Sequence of chain 1.A:
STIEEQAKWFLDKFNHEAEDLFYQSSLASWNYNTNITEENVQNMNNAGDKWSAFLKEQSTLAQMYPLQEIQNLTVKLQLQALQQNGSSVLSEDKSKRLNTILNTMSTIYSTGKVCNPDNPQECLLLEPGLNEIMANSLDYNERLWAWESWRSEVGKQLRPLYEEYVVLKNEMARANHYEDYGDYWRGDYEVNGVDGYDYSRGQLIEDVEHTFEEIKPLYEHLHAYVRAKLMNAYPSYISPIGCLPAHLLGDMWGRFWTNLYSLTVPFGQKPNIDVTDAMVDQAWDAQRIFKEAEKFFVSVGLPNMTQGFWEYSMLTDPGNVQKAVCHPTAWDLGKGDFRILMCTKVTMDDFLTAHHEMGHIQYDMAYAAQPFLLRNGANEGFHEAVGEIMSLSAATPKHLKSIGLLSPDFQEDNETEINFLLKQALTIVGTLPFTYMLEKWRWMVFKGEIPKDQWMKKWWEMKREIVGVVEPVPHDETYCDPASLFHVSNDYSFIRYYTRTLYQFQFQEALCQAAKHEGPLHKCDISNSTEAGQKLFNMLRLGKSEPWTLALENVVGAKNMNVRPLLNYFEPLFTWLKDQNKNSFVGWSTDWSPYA

This small molecule binds to this protein.
Small molecule (SMILES): CC(=O)N[C@@H]1[C@@H](O)[C@H](O)[C@@H](CO)O[C@H]1O

Binding-site contacts:
Ligand atom C8 contacts residue THR62 of chain 1.A at 3.8 Å.
Ligand atom O4 contacts residue GLN65 of chain 1.A at 3.9 Å.
Ligand atom C4 contacts residue GLN65 of chain 1.A at 3.1 Å.
Ligand atom C2 contacts residue ASN87 of chain 1.A at 2.2 Å.
Ligand atom C5 contacts residue ASN87 of chain 1.A at 3.1 Å.
Ligand atom N2 contacts residue THR62 of chain 1.A at 3.9 Å.
Ligand atom O5 contacts residue ASN87 of chain 1.A at 2.5 Å (h-bond).
Ligand atom O6 contacts residue GLN65 of chain 1.A at 2.8 Å (h-bond).
Ligand atom O7 contacts residue ASN87 of chain 1.A at 4.5 Å.
Ligand atom C4 contacts residue ASN87 of chain 1.A at 4.1 Å.
Ligand atom C8 contacts residue ASN87 of chain 1.A at 4.1 Å.
Ligand atom N2 contacts residue ASN87 of chain 1.A at 2.2 Å (h-bond).
Ligand atom C1 contacts residue GLN65 of chain 1.A at 3.8 Å.
Ligand atom C2 contacts residue THR62 of chain 1.A at 3.4 Å.
Ligand atom C1 contacts residue THR62 of chain 1.A at 4.0 Å.
Ligand atom O3 contacts residue THR62 of chain 1.A at 4.4 Å.
Ligand atom C3 contacts residue THR62 of chain 1.A at 4.4 Å.
Ligand atom C6 contacts residue GLN85 of chain 1.A at 4.0 Å.
Ligand atom O5 contacts residue GLN65 of chain 1.A at 2.4 Å (h-bond).
Ligand atom C7 contacts residue THR62 of chain 1.A at 4.2 Å.
Ligand atom O5 contacts residue THR62 of chain 1.A at 4.3 Å.
Ligand atom N2 contacts residue LYS58 of chain 1.A at 4.2 Å.
Ligand atom O6 contacts residue GLN86 of chain 1.A at 4.4 Å.
Ligand atom C1 contacts residue ASN87 of chain 1.A at 1.5 Å.
Ligand atom O6 contacts residue GLN85 of chain 1.A at 3.1 Å (h-bond).
Ligand atom C6 contacts residue GLN65 of chain 1.A at 1.7 Å.
Ligand atom C3 contacts residue GLN65 of chain 1.A at 4.3 Å.
Ligand atom C6 contacts residue ASN87 of chain 1.A at 4.2 Å.
Ligand atom C5 contacts residue GLN65 of chain 1.A at 2.4 Å.
Ligand atom C7 contacts residue LYS58 of chain 1.A at 3.9 Å.
Ligand atom C2 contacts residue GLN65 of chain 1.A at 4.3 Å.
Ligand atom C7 contacts residue ASN87 of chain 1.A at 3.5 Å.
Ligand atom C8 contacts residue LYS58 of chain 1.A at 2.9 Å.
Ligand atom O6 contacts residue ASN87 of chain 1.A at 4.2 Å.
Ligand atom C3 contacts residue ASN87 of chain 1.A at 3.5 Å.